Sequence of chain 1.B:
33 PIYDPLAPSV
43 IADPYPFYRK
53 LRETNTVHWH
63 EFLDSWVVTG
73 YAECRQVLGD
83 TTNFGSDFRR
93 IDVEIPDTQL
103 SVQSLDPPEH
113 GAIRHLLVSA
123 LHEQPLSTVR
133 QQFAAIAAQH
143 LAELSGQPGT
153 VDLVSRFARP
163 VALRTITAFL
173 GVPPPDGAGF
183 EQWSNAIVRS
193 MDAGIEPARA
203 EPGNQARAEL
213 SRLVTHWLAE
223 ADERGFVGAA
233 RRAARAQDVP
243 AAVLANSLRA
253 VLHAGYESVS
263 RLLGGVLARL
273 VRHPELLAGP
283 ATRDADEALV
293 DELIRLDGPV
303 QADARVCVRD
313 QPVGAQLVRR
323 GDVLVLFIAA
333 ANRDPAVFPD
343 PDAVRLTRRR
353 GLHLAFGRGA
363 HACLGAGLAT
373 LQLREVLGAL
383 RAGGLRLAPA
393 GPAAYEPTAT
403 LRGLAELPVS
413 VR

This small molecule binds to this protein.
Small molecule (SMILES): OC[C@H]1O[C@@H](O)[C@H](O)[C@@H](O)[C@@H]1O

Binding-site contacts:
Ligand atom O5 contacts residue TRP68 of chain 1.B at 3.8 Å.
Ligand atom C2 contacts residue ASP324 of chain 1.B at 3.8 Å.
Ligand atom O1 contacts residue TRP68 of chain 1.B at 3.5 Å (h-bond).
Ligand atom O1 contacts residue ASP324 of chain 1.B at 2.0 Å (salt-bridge).
Ligand atom O1 contacts residue LEU319 of chain 1.B at 4.3 Å.
Ligand atom O5 contacts residue TRP61 of chain 1.B at 4.1 Å.
Ligand atom O4 contacts residue TRP61 of chain 1.B at 3.9 Å.
Ligand atom O2 contacts residue ARG321 of chain 1.B at 4.0 Å.
Ligand atom C3 contacts residue ASP324 of chain 1.B at 4.3 Å.
Ligand atom O5 contacts residue ASP324 of chain 1.B at 4.1 Å.
Ligand atom O1 contacts residue ARG321 of chain 1.B at 3.5 Å.
Ligand atom C3 contacts residue TRP61 of chain 1.B at 4.3 Å (hydrophobic).
Ligand atom C1 contacts residue ARG321 of chain 1.B at 4.1 Å.
Ligand atom O2 contacts residue ASP324 of chain 1.B at 2.8 Å (salt-bridge).
Ligand atom C2 contacts residue ARG321 of chain 1.B at 4.4 Å.
Ligand atom C1 contacts residue ASP324 of chain 1.B at 3.0 Å.
Ligand atom C1 contacts residue TRP68 of chain 1.B at 4.4 Å (hydrophobic).